The protein below binds the small molecule below.
Small molecule (SMILES): COc1ccc(-n2c([C@H](Cc3cc(F)cc(F)c3)NC(=O)CN3CCN(S(=O)(=O)c4ccc(N)cc4)CC3=O)nc3ccccc3c2=O)cc1

Sequence of chain 1.C:
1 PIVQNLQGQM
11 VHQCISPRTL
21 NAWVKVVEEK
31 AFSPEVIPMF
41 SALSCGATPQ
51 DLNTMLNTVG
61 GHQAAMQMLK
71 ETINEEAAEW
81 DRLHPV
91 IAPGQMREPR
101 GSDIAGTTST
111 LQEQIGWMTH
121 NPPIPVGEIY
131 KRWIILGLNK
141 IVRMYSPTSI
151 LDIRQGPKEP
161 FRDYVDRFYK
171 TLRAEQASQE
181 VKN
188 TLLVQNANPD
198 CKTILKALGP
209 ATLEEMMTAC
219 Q

Sequence of chain 1.E:
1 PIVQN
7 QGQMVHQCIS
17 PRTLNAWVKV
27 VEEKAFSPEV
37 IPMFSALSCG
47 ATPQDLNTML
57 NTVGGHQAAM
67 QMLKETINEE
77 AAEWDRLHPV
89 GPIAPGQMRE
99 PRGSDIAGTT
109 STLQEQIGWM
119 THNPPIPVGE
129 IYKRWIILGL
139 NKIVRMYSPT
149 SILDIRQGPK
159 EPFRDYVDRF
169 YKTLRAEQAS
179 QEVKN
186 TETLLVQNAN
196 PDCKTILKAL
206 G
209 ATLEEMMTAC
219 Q

Binding-site contacts:
Ligand atom C13 contacts residue ASN57 of chain 1.C at 3.6 Å.
Ligand atom F1 contacts residue LYS70 of chain 1.C at 3.3 Å.
Ligand atom C15 contacts residue ASN57 of chain 1.C at 3.3 Å.
Ligand atom C22 contacts residue ASN53 of chain 1.C at 3.5 Å.
Ligand atom O3 contacts residue LYS70 of chain 1.C at 3.4 Å (salt-bridge).
Ligand atom C30 contacts residue ALA105 of chain 1.C at 3.6 Å (hydrophobic).
Ligand atom C30 contacts residue ASN53 of chain 1.C at 3.5 Å.
Ligand atom F2 contacts residue LEU56 of chain 1.C at 3.6 Å.
Ligand atom C2 contacts residue THR186 of chain 1.E at 3.4 Å.
Ligand atom N1 contacts residue ASN183 of chain 1.E at 2.4 Å (h-bond).
Ligand atom C30 contacts residue TYR130 of chain 1.C at 3.3 Å (hydrophobic).
Ligand atom C21 contacts residue ASN57 of chain 1.C at 3.2 Å.
Ligand atom C6 contacts residue GLN67 of chain 1.C at 3.3 Å.
Ligand atom C25 contacts residue GLY106 of chain 1.C at 3.4 Å.
Ligand atom C2 contacts residue ASN183 of chain 1.E at 3.3 Å.
Ligand atom C13 contacts residue LYS70 of chain 1.C at 3.5 Å.
Ligand atom C1 contacts residue GLN67 of chain 1.C at 3.5 Å.
Ligand atom F1 contacts residue LEU69 of chain 1.C at 3.6 Å.
Ligand atom C3 contacts residue THR186 of chain 1.E at 3.5 Å.
Ligand atom C12 contacts residue LYS70 of chain 1.C at 3.2 Å.
Ligand atom C11 contacts residue ASN57 of chain 1.C at 3.6 Å.
Ligand atom F1 contacts residue ILE73 of chain 1.C at 3.3 Å.
Ligand atom C19 contacts residue MET66 of chain 1.C at 3.4 Å (hydrophobic).
Ligand atom O4 contacts residue LYS70 of chain 1.C at 3.1 Å (salt-bridge).
Ligand atom C35 contacts residue LYS70 of chain 1.C at 3.1 Å.
Ligand atom C18 contacts residue LYS70 of chain 1.C at 3.5 Å.
Ligand atom C3 contacts residue LYS182 of chain 1.E at 3.3 Å.
Ligand atom O5 contacts residue THR107 of chain 1.C at 2.9 Å (h-bond).
Ligand atom N4 contacts residue ASN57 of chain 1.C at 2.8 Å (h-bond).
Ligand atom F2 contacts residue MET66 of chain 1.C at 3.3 Å.
Ligand atom C4 contacts residue LYS182 of chain 1.E at 3.4 Å.
Ligand atom C21 contacts residue LEU56 of chain 1.C at 3.6 Å (hydrophobic).
Ligand atom O2 contacts residue ARG173 of chain 1.E at 3.7 Å.
Ligand atom C23 contacts residue ASN53 of chain 1.C at 3.5 Å.
Ligand atom O6 contacts residue ILE73 of chain 1.C at 3.4 Å.
Ligand atom N4 contacts residue LYS70 of chain 1.C at 3.2 Å (salt-bridge).
Ligand atom N6 contacts residue ASN57 of chain 1.C at 3.2 Å (h-bond).
Ligand atom C8 contacts residue LYS70 of chain 1.C at 3.4 Å.
Ligand atom N1 contacts residue THR186 of chain 1.E at 3.1 Å (h-bond).
Ligand atom C31 contacts residue TYR130 of chain 1.C at 3.2 Å (hydrophobic).